Binding-site contacts:
Ligand atom C2 contacts residue SER357 of chain 2.C at 4.4 Å.
Ligand atom C5 contacts residue ASN332 of chain 2.C at 3.7 Å.
Ligand atom O5 contacts residue ASN332 of chain 2.C at 2.4 Å (h-bond).
Ligand atom O7 contacts residue SER333 of chain 2.C at 3.2 Å (h-bond).
Ligand atom O7 contacts residue SER334 of chain 2.C at 3.8 Å.
Ligand atom C2 contacts residue ASN332 of chain 2.C at 2.5 Å.
Ligand atom O7 contacts residue ASN332 of chain 2.C at 3.7 Å.
Ligand atom C7 contacts residue ASN332 of chain 2.C at 3.5 Å.
Ligand atom C4 contacts residue ASN332 of chain 2.C at 4.2 Å.
Ligand atom N2 contacts residue SER333 of chain 2.C at 4.3 Å.
Ligand atom C3 contacts residue ASN332 of chain 2.C at 3.8 Å.
Ligand atom C8 contacts residue SER334 of chain 2.C at 3.7 Å.
Ligand atom N2 contacts residue ASN332 of chain 2.C at 2.9 Å (h-bond).
Ligand atom C7 contacts residue SER334 of chain 2.C at 4.2 Å.
Ligand atom O5 contacts residue SER357 of chain 2.C at 3.8 Å.
Ligand atom C7 contacts residue SER333 of chain 2.C at 3.4 Å.
Ligand atom C1 contacts residue SER357 of chain 2.C at 3.9 Å.
Ligand atom C8 contacts residue SER333 of chain 2.C at 3.3 Å.
Ligand atom C8 contacts residue GLY335 of chain 2.C at 4.3 Å.
Ligand atom C1 contacts residue ASN332 of chain 2.C at 1.4 Å.

Sequence of chain 2.C:
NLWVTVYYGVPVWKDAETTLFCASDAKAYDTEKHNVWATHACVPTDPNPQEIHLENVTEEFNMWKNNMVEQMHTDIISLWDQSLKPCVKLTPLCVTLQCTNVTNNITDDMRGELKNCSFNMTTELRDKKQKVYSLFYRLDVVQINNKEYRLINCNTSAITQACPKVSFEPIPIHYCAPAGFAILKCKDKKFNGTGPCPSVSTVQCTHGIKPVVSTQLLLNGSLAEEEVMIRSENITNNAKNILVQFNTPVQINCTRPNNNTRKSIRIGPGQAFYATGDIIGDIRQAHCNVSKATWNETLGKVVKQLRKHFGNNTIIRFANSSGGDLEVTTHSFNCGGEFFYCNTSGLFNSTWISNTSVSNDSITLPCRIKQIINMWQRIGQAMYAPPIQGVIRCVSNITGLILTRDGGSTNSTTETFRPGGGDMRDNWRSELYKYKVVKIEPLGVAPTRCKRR

This small molecule binds to this protein.
Small molecule (SMILES): CC(=O)N[C@@H]1[C@@H](O)[C@H](O)[C@@H](CO)O[C@H]1O